Binding-site contacts:
Ligand atom O6 contacts residue SER347 of chain 1.A at 4.2 Å.
Ligand atom C5 contacts residue ASN350 of chain 1.A at 4.0 Å.
Ligand atom C2 contacts residue ASN350 of chain 1.A at 2.5 Å.
Ligand atom C6 contacts residue SER347 of chain 1.A at 4.2 Å.
Ligand atom O5 contacts residue SER347 of chain 1.A at 3.2 Å.
Ligand atom C3 contacts residue ASN350 of chain 1.A at 3.9 Å.
Ligand atom C3 contacts residue GLY345 of chain 1.A at 4.0 Å.
Ligand atom N2 contacts residue ASN350 of chain 1.A at 3.0 Å (h-bond).
Ligand atom C7 contacts residue ASN350 of chain 1.A at 3.7 Å.
Ligand atom C5 contacts residue PHE346 of chain 1.A at 4.5 Å (hydrophobic).
Ligand atom C4 contacts residue GLY345 of chain 1.A at 4.4 Å.
Ligand atom O5 contacts residue SER347 of chain 1.A at 4.4 Å.
Ligand atom C1 contacts residue ASN350 of chain 1.A at 1.5 Å.
Ligand atom C1 contacts residue GLY345 of chain 1.A at 4.3 Å.
Ligand atom C2 contacts residue GLY345 of chain 1.A at 4.5 Å.
Ligand atom C5 contacts residue SER347 of chain 1.A at 4.3 Å.
Ligand atom C5 contacts residue SER347 of chain 1.A at 3.8 Å.
Ligand atom O7 contacts residue ASN350 of chain 1.A at 3.6 Å.
Ligand atom C6 contacts residue SER347 of chain 1.A at 3.8 Å.
Ligand atom C4 contacts residue ASN350 of chain 1.A at 4.3 Å.
Ligand atom O5 contacts residue ASN350 of chain 1.A at 2.4 Å (h-bond).
Ligand atom C4 contacts residue ASN350 of chain 1.A at 4.3 Å.
Ligand atom C6 contacts residue ASP349 of chain 1.A at 3.8 Å.
Ligand atom C1 contacts residue SER347 of chain 1.A at 3.8 Å.
Ligand atom C5 contacts residue ASN350 of chain 1.A at 3.7 Å.
Ligand atom C6 contacts residue ASN350 of chain 1.A at 4.1 Å.
Ligand atom O4 contacts residue GLY345 of chain 1.A at 3.8 Å.
Ligand atom O3 contacts residue GLY345 of chain 1.A at 4.4 Å.

Sequence of chain 1.A:
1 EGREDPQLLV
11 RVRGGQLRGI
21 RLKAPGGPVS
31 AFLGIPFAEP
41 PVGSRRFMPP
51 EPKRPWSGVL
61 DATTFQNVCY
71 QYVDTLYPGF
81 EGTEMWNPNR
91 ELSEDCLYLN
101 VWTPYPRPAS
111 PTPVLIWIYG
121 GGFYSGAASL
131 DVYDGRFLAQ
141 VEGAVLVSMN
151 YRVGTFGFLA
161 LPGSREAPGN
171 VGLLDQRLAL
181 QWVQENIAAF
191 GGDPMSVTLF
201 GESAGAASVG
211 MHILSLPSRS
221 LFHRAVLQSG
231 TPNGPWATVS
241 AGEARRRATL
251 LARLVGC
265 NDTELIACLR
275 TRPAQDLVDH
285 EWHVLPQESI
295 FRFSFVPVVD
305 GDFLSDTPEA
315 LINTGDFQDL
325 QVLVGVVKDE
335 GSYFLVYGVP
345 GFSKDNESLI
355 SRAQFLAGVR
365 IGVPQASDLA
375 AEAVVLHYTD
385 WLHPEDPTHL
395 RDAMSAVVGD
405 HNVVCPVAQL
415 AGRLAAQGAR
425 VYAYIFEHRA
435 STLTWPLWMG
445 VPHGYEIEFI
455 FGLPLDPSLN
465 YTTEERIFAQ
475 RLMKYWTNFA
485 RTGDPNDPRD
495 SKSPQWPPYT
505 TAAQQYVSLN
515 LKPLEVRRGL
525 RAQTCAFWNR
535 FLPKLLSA

This small molecule binds to this protein.
Small molecule (SMILES): CC(=O)N[C@H]1CO[C@H](CO[C@@H]2O[C@@H](C)[C@@H](O)[C@@H](O)[C@@H]2O)[C@@H](O)[C@@H]1O